Sequence of chain 4.A:
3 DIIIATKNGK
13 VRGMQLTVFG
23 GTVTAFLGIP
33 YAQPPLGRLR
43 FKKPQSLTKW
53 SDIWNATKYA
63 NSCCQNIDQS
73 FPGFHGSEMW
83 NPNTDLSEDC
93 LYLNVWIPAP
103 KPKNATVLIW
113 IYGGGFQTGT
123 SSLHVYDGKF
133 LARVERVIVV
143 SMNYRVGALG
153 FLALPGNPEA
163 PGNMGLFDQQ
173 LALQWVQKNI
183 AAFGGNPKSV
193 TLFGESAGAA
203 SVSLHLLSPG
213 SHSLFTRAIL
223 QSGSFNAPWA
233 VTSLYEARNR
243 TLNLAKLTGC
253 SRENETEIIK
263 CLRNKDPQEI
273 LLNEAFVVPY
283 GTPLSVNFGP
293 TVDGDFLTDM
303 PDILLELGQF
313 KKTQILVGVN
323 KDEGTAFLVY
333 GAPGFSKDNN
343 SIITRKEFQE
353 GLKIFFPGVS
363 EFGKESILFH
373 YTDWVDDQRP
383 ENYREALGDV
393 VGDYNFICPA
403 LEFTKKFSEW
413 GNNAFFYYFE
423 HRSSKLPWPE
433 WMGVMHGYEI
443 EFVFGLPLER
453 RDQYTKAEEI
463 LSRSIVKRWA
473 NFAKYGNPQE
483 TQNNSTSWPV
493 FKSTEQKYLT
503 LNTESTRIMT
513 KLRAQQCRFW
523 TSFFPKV

A small-molecule ligand and the protein it binds are described below.
Small molecule (SMILES): CC(=O)N[C@@H]1[C@@H](O)[C@H](O)[C@@H](CO)O[C@H]1O

Binding-site contacts:
Ligand atom C3 contacts residue ASN57 of chain 4.A at 3.9 Å.
Ligand atom C4 contacts residue ASN57 of chain 4.A at 4.3 Å.
Ligand atom C5 contacts residue ARG14 of chain 4.A at 3.9 Å.
Ligand atom C6 contacts residue ARG14 of chain 4.A at 4.0 Å.
Ligand atom C7 contacts residue ASN57 of chain 4.A at 3.3 Å.
Ligand atom O5 contacts residue ASN57 of chain 4.A at 2.4 Å (h-bond).
Ligand atom C2 contacts residue ASN57 of chain 4.A at 2.6 Å.
Ligand atom N2 contacts residue ASN57 of chain 4.A at 2.9 Å (h-bond).
Ligand atom C8 contacts residue ASN57 of chain 4.A at 3.5 Å.
Ligand atom C1 contacts residue ASN57 of chain 4.A at 1.5 Å.
Ligand atom C1 contacts residue ARG14 of chain 4.A at 4.2 Å.
Ligand atom C5 contacts residue ASN57 of chain 4.A at 3.7 Å.
Ligand atom O7 contacts residue ASN57 of chain 4.A at 4.1 Å.
Ligand atom O5 contacts residue ARG14 of chain 4.A at 4.3 Å.